A protein and the small-molecule ligand that binds it are described below.
Small molecule (SMILES): N[C@@H](Cc1ccccc1)C(=O)NCC=O

Binding-site contacts:
Ligand atom CD2 contacts residue PRO438 of chain 2.MA at 4.4 Å (hydrophobic).
Ligand atom N contacts residue ASN492 of chain 2.MA at 3.3 Å (h-bond).
Ligand atom CG contacts residue ASN492 of chain 2.MA at 4.3 Å.
Ligand atom O contacts residue ARG442 of chain 2.MA at 4.3 Å.
Ligand atom C contacts residue ARG442 of chain 2.MA at 4.4 Å.
Ligand atom CA contacts residue ARG442 of chain 2.MA at 3.6 Å.
Ligand atom O contacts residue PRO438 of chain 2.MA at 4.0 Å.
Ligand atom CZ contacts residue PRO438 of chain 2.MA at 3.4 Å (hydrophobic).
Ligand atom CB contacts residue ASN492 of chain 2.MA at 3.8 Å.
Ligand atom CE1 contacts residue PHE496 of chain 2.MA at 3.6 Å (hydrophobic).
Ligand atom CE1 contacts residue ILE434 of chain 2.MA at 3.9 Å (hydrophobic).
Ligand atom CD1 contacts residue PRO438 of chain 2.MA at 4.4 Å (hydrophobic).
Ligand atom N contacts residue SER491 of chain 2.MA at 4.1 Å.
Ligand atom CE2 contacts residue ARG442 of chain 2.MA at 3.6 Å.
Ligand atom CE2 contacts residue PRO438 of chain 2.MA at 3.7 Å (hydrophobic).
Ligand atom CD2 contacts residue ARG442 of chain 2.MA at 3.5 Å.
Ligand atom CZ contacts residue PHE496 of chain 2.MA at 3.9 Å (hydrophobic).
Ligand atom CG contacts residue GLY495 of chain 2.MA at 4.4 Å.
Ligand atom N contacts residue ARG442 of chain 2.MA at 4.2 Å.
Ligand atom CE1 contacts residue PRO438 of chain 2.MA at 3.8 Å (hydrophobic).
Ligand atom CD1 contacts residue PHE496 of chain 2.MA at 3.7 Å (hydrophobic).
Ligand atom CD1 contacts residue ILE434 of chain 2.MA at 4.1 Å (hydrophobic).
Ligand atom O contacts residue ASN492 of chain 2.MA at 4.2 Å.
Ligand atom CB contacts residue GLY495 of chain 2.MA at 3.9 Å.
Ligand atom CG contacts residue PHE496 of chain 2.MA at 4.0 Å (hydrophobic).
Ligand atom C contacts residue ASN492 of chain 2.MA at 4.0 Å.
Ligand atom CB contacts residue PHE496 of chain 2.MA at 3.9 Å (hydrophobic).
Ligand atom CA contacts residue ASN492 of chain 2.MA at 3.3 Å.
Ligand atom CD1 contacts residue ASN492 of chain 2.MA at 3.9 Å.

Sequence of chain 2.MA:
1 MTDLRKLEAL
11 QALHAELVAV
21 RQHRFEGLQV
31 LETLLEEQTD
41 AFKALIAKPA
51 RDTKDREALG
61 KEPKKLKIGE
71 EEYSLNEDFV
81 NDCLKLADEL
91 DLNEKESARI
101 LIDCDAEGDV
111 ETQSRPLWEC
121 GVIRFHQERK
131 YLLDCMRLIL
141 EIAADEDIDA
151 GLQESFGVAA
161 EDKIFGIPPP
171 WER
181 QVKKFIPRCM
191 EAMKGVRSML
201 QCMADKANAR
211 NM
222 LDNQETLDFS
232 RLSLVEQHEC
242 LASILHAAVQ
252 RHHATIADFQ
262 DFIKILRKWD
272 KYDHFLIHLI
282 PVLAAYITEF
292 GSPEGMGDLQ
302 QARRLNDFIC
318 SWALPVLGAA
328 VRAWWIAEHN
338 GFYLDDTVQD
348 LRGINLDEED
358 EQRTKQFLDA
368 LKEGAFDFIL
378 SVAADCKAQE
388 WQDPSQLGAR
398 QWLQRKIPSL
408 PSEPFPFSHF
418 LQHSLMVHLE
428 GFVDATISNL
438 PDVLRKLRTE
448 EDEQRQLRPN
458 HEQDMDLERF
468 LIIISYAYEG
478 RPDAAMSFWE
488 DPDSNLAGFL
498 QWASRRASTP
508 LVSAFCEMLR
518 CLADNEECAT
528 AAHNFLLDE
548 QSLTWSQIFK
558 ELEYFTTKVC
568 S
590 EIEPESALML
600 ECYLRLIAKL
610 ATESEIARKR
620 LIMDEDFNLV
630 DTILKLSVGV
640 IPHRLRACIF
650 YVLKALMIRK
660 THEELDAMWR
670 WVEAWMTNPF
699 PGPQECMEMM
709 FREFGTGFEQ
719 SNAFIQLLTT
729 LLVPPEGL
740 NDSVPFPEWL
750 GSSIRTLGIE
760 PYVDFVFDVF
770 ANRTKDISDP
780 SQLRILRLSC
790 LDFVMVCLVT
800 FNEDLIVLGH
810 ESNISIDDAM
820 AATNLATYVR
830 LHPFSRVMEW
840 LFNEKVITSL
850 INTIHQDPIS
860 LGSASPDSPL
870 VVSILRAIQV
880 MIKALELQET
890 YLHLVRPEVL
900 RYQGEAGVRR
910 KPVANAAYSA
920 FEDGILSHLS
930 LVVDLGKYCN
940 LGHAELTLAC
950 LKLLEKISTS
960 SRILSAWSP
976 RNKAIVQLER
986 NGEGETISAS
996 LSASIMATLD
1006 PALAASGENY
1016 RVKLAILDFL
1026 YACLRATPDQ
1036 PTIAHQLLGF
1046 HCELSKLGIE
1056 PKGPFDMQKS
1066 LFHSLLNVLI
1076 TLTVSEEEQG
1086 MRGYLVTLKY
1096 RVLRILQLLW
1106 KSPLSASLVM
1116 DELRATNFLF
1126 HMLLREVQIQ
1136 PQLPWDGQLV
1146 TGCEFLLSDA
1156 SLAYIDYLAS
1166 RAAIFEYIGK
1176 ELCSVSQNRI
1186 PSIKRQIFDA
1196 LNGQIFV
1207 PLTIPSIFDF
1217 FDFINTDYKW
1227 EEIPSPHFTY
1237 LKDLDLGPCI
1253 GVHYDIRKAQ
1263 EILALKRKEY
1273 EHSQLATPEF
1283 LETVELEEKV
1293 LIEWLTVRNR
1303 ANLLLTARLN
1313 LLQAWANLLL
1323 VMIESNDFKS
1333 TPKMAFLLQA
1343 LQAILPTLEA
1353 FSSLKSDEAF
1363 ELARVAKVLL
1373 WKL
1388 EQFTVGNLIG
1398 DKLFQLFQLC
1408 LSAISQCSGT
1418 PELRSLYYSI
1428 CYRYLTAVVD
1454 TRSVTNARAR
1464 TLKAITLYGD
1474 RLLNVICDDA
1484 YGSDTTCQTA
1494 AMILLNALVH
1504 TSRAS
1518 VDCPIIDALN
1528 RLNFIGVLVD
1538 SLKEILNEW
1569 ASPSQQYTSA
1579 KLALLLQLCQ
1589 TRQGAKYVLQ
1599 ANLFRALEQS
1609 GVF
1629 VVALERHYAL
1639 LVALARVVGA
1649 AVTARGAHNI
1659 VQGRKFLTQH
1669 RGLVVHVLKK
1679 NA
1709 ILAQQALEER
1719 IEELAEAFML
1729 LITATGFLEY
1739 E